Sequence of chain 2.A:
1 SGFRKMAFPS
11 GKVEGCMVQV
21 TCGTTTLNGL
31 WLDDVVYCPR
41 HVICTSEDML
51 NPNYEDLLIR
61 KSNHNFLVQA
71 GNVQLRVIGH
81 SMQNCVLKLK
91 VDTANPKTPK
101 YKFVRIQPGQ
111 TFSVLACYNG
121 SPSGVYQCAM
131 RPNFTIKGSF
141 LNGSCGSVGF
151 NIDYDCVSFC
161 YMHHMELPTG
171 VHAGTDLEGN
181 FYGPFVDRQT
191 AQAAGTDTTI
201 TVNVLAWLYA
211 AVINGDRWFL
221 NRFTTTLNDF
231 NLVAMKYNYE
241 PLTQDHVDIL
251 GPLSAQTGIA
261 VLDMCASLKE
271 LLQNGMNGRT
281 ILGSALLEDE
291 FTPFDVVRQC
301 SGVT

Sequence of chain 1.A:
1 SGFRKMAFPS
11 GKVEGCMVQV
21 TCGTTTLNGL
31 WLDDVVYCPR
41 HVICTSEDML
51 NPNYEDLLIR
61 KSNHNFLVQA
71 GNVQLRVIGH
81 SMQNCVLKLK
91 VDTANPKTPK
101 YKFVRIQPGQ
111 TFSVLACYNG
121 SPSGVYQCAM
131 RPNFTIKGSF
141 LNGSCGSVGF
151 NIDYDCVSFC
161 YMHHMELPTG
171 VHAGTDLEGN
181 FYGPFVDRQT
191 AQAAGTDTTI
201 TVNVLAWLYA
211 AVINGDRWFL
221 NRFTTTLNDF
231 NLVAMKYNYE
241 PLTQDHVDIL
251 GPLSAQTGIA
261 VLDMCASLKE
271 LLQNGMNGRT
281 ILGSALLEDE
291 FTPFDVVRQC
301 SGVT

Binding-site contacts:
Ligand atom C1 contacts residue MET49 of chain 2.A at 3.4 Å (hydrophobic).
Ligand atom C9 contacts residue LEU141 of chain 2.A at 3.9 Å (hydrophobic).
Ligand atom O contacts residue MET165 of chain 2.A at 3.5 Å.
Ligand atom C3 contacts residue GLN189 of chain 2.A at 3.3 Å.
Ligand atom O contacts residue GLU166 of chain 2.A at 3.0 Å (salt-bridge).
Ligand atom CL contacts residue HIS41 of chain 2.A at 3.3 Å.
Ligand atom C2 contacts residue GLN189 of chain 2.A at 3.5 Å.
Ligand atom N1 contacts residue SER144 of chain 2.A at 3.6 Å.
Ligand atom C contacts residue MET165 of chain 2.A at 3.7 Å (hydrophobic).
Ligand atom C8 contacts residue CYS145 of chain 2.A at 3.9 Å (hydrophobic).
Ligand atom C11 contacts residue ASN142 of chain 2.A at 3.5 Å.
Ligand atom C1 contacts residue ARG188 of chain 2.A at 3.7 Å.
Ligand atom CL contacts residue ASP187 of chain 2.A at 3.2 Å.
Ligand atom C10 contacts residue PHE140 of chain 2.A at 3.8 Å (hydrophobic).
Ligand atom C10 contacts residue GLU166 of chain 2.A at 3.8 Å.
Ligand atom C1 contacts residue MET165 of chain 2.A at 3.5 Å (hydrophobic).
Ligand atom CL contacts residue HIS164 of chain 2.A at 3.6 Å.
Ligand atom C12 contacts residue ASN142 of chain 2.A at 3.7 Å.
Ligand atom C10 contacts residue LEU141 of chain 2.A at 3.7 Å (hydrophobic).
Ligand atom C9 contacts residue PHE140 of chain 2.A at 3.2 Å (hydrophobic).
Ligand atom N1 contacts residue HIS163 of chain 2.A at 2.7 Å (h-bond).
Ligand atom C13 contacts residue ASN142 of chain 2.A at 3.9 Å.
Ligand atom C11 contacts residue LEU141 of chain 2.A at 3.5 Å (hydrophobic).
Ligand atom N2 contacts residue ASN142 of chain 2.A at 3.5 Å (h-bond).
Ligand atom C15 contacts residue HIS41 of chain 2.A at 3.8 Å.
Ligand atom N1 contacts residue PHE140 of chain 2.A at 3.7 Å.
Ligand atom C15 contacts residue HIS164 of chain 2.A at 3.1 Å.
Ligand atom C contacts residue HIS164 of chain 2.A at 3.7 Å.
Ligand atom C contacts residue MET49 of chain 2.A at 3.8 Å (hydrophobic).
Ligand atom C8 contacts residue GLU166 of chain 2.A at 3.8 Å.
Ligand atom C10 contacts residue ASN142 of chain 2.A at 3.8 Å.
Ligand atom N1 contacts residue GLU166 of chain 2.A at 3.6 Å.
Ligand atom C8 contacts residue HIS163 of chain 2.A at 3.2 Å.
Ligand atom C2 contacts residue MET49 of chain 2.A at 3.6 Å (hydrophobic).
Ligand atom C11 contacts residue GLU166 of chain 2.A at 3.4 Å.
Ligand atom N contacts residue CYS145 of chain 2.A at 3.7 Å.
Ligand atom C11 contacts residue PHE140 of chain 2.A at 3.5 Å (hydrophobic).
Ligand atom C9 contacts residue GLU166 of chain 2.A at 3.5 Å.
Ligand atom N2 contacts residue GLU166 of chain 2.A at 3.9 Å.
Ligand atom C2 contacts residue ARG188 of chain 2.A at 3.8 Å.

The protein below binds the small molecule below.
Small molecule (SMILES): O=C(Cc1cccc(Cl)c1)Nc1cncc2cnccc12